Binding-site contacts:
Ligand atom C8 contacts residue ILE203 of chain 1.A at 3.3 Å (hydrophobic).
Ligand atom C7 contacts residue ASN206 of chain 1.A at 3.6 Å.
Ligand atom C4 contacts residue ASN206 of chain 1.A at 4.2 Å.
Ligand atom C5 contacts residue ASN206 of chain 1.A at 3.7 Å.
Ligand atom O7 contacts residue ASN206 of chain 1.A at 4.1 Å.
Ligand atom N2 contacts residue THR207 of chain 1.A at 4.4 Å.
Ligand atom C7 contacts residue ILE203 of chain 1.A at 3.9 Å (hydrophobic).
Ligand atom O5 contacts residue ASN206 of chain 1.A at 2.4 Å (h-bond).
Ligand atom C8 contacts residue THR207 of chain 1.A at 3.0 Å.
Ligand atom C7 contacts residue THR207 of chain 1.A at 3.3 Å.
Ligand atom O7 contacts residue THR207 of chain 1.A at 3.1 Å (h-bond).
Ligand atom C3 contacts residue ASN206 of chain 1.A at 3.8 Å.
Ligand atom N2 contacts residue ASN206 of chain 1.A at 2.8 Å (h-bond).
Ligand atom C2 contacts residue ASN206 of chain 1.A at 2.5 Å.
Ligand atom C8 contacts residue ASN206 of chain 1.A at 3.8 Å.
Ligand atom N2 contacts residue ILE203 of chain 1.A at 3.5 Å (h-bond).
Ligand atom C8 contacts residue SER204 of chain 1.A at 3.7 Å.
Ligand atom C1 contacts residue ASN206 of chain 1.A at 1.5 Å.

Sequence of chain 1.A:
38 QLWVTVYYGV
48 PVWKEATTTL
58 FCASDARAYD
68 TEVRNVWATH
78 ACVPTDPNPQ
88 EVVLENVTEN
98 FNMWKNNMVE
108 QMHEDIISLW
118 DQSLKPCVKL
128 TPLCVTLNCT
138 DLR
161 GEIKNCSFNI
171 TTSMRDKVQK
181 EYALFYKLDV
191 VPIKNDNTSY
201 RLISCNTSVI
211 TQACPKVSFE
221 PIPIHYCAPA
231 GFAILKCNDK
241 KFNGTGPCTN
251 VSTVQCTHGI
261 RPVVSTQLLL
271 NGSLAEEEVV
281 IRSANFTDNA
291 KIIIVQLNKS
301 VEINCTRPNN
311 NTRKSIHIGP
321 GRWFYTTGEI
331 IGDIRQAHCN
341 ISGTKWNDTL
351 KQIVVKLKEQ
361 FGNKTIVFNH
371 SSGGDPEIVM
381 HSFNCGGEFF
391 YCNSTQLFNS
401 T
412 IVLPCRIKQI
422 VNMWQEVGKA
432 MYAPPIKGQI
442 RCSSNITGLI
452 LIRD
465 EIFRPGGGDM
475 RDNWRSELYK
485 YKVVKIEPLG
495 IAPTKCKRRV

This small molecule binds to this protein.
Small molecule (SMILES): CC(=O)N[C@H]1[C@H](O[C@H]2[C@H](O)[C@@H](NC(C)=O)CO[C@@H]2CO)O[C@H](CO)[C@@H](O)[C@@H]1O